Binding-site contacts:
Ligand atom C14 contacts residue VAL740 of chain 1.A at 3.4 Å (hydrophobic).
Ligand atom C23 contacts residue MET811 of chain 1.A at 3.6 Å (hydrophobic).
Ligand atom C09 contacts residue MET662 of chain 1.A at 3.9 Å (hydrophobic).
Ligand atom C17 contacts residue GLU738 of chain 1.A at 3.2 Å.
Ligand atom N05 contacts residue ILE737 of chain 1.A at 3.3 Å.
Ligand atom N03 contacts residue ASP694 of chain 1.A at 3.9 Å.
Ligand atom N03 contacts residue LYS691 of chain 1.A at 3.9 Å.
Ligand atom N05 contacts residue ASP699 of chain 1.A at 3.8 Å.
Ligand atom C08 contacts residue ILE821 of chain 1.A at 3.7 Å (hydrophobic).
Ligand atom C09 contacts residue ILE821 of chain 1.A at 3.7 Å (hydrophobic).
Ligand atom O15 contacts residue GLU738 of chain 1.A at 3.6 Å.
Ligand atom N01 contacts residue ASP822 of chain 1.A at 3.3 Å (salt-bridge).
Ligand atom C06 contacts residue ASP822 of chain 1.A at 3.9 Å.
Ligand atom N01 contacts residue ASP699 of chain 1.A at 3.4 Å (salt-bridge).
Ligand atom C04 contacts residue ASP822 of chain 1.A at 4.0 Å.
Ligand atom O15 contacts residue VAL740 of chain 1.A at 2.6 Å (h-bond).
Ligand atom N05 contacts residue ASP822 of chain 1.A at 3.6 Å (salt-bridge).
Ligand atom C16 contacts residue VAL740 of chain 1.A at 3.8 Å (hydrophobic).
Ligand atom N20 contacts residue MET662 of chain 1.A at 3.3 Å.
Ligand atom N10 contacts residue ILE689 of chain 1.A at 3.9 Å.
Ligand atom C22 contacts residue MET811 of chain 1.A at 3.5 Å (hydrophobic).
Ligand atom N03 contacts residue ASP822 of chain 1.A at 3.3 Å (salt-bridge).
Ligand atom N18 contacts residue ILE689 of chain 1.A at 3.8 Å.
Ligand atom C16 contacts residue GLU738 of chain 1.A at 3.4 Å.
Ligand atom C19 contacts residue MET662 of chain 1.A at 3.6 Å (hydrophobic).
Ligand atom C02 contacts residue ILE737 of chain 1.A at 3.7 Å (hydrophobic).
Ligand atom O29 contacts residue THR744 of chain 1.A at 3.8 Å.
Ligand atom N01 contacts residue LEU696 of chain 1.A at 3.7 Å.
Ligand atom C06 contacts residue ILE737 of chain 1.A at 3.5 Å (hydrophobic).
Ligand atom C02 contacts residue ASP822 of chain 1.A at 3.5 Å.
Ligand atom N10 contacts residue ILE821 of chain 1.A at 3.9 Å.
Ligand atom C11 contacts residue ILE689 of chain 1.A at 3.6 Å (hydrophobic).
Ligand atom O15 contacts residue ILE739 of chain 1.A at 3.6 Å.
Ligand atom N12 contacts residue ILE689 of chain 1.A at 3.9 Å.
Ligand atom C30 contacts residue THR744 of chain 1.A at 3.2 Å.
Ligand atom N18 contacts residue MET811 of chain 1.A at 3.9 Å.
Ligand atom N01 contacts residue ASP694 of chain 1.A at 3.6 Å.
Ligand atom C14 contacts residue MET811 of chain 1.A at 3.7 Å (hydrophobic).
Ligand atom C16 contacts residue PHE819 of chain 1.A at 3.5 Å (hydrophobic).
Ligand atom C19 contacts residue ILE821 of chain 1.A at 3.9 Å (hydrophobic).

A protein and the small-molecule ligand that binds it are described below.
Small molecule (SMILES): COc1ccc(Nc2cc(-c3cnc(N)nc3)nc(N3CCOCC3)n2)cc1OC

Sequence of chain 1.A:
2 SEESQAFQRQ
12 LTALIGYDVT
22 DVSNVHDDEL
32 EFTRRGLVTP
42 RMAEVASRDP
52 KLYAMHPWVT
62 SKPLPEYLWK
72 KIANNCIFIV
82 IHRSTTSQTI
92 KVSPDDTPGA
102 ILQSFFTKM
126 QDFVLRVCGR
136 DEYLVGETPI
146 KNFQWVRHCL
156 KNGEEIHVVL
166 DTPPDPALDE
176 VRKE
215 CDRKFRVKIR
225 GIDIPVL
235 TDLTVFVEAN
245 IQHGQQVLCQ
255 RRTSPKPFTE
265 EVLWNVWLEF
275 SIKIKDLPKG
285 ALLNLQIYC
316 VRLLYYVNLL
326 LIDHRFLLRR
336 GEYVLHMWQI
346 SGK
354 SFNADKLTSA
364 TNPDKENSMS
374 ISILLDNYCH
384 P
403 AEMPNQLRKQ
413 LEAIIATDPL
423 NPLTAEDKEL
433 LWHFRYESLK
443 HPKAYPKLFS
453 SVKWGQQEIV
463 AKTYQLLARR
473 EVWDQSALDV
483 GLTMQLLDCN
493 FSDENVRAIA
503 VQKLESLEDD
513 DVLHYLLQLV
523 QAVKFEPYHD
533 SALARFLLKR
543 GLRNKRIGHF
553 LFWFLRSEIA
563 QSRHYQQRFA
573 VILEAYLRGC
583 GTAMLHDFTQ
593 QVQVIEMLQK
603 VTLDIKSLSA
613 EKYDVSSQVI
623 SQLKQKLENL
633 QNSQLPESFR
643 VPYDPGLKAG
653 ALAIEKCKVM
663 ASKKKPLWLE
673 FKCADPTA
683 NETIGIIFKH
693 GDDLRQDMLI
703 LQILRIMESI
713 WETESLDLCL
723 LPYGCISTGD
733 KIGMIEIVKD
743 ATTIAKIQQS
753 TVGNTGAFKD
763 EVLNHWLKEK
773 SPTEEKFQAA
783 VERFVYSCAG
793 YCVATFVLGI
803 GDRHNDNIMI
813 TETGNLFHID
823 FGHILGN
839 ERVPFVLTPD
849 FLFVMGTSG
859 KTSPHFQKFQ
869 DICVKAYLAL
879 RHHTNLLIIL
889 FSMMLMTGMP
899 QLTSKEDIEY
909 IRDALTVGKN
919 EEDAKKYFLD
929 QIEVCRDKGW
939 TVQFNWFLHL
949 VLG